Binding-site contacts:
Ligand atom C12 contacts residue PHE138 of chain 1.C at 3.8 Å (hydrophobic).
Ligand atom N24 contacts residue LYS38 of chain 1.C at 3.0 Å (salt-bridge).
Ligand atom C1 contacts residue VAL26 of chain 1.C at 4.0 Å (hydrophobic).
Ligand atom O20 contacts residue PHE138 of chain 1.C at 4.0 Å.
Ligand atom C21 contacts residue THR84 of chain 1.C at 3.6 Å.
Ligand atom C17 contacts residue ILE18 of chain 1.C at 4.1 Å (hydrophobic).
Ligand atom N10 contacts residue ILE18 of chain 1.C at 3.5 Å.
Ligand atom C11 contacts residue ILE18 of chain 1.C at 3.9 Å (hydrophobic).
Ligand atom C16 contacts residue TRP86 of chain 1.C at 3.4 Å (hydrophobic).
Ligand atom C22 contacts residue THR84 of chain 1.C at 3.6 Å.
Ligand atom C6 contacts residue PHE138 of chain 1.C at 3.9 Å (hydrophobic).
Ligand atom C8 contacts residue SER20 of chain 1.C at 3.7 Å.
Ligand atom C14 contacts residue CYS87 of chain 1.C at 3.8 Å (hydrophobic).
Ligand atom N15 contacts residue ALA36 of chain 1.C at 4.0 Å.
Ligand atom C4 contacts residue VAL26 of chain 1.C at 4.0 Å (hydrophobic).
Ligand atom N15 contacts residue GLN85 of chain 1.C at 4.1 Å.
Ligand atom C6 contacts residue VAL26 of chain 1.C at 3.8 Å (hydrophobic).
Ligand atom N15 contacts residue TRP86 of chain 1.C at 3.9 Å.
Ligand atom C5 contacts residue VAL26 of chain 1.C at 3.4 Å (hydrophobic).
Ligand atom C23 contacts residue LYS38 of chain 1.C at 3.8 Å.
Ligand atom C22 contacts residue LYS38 of chain 1.C at 3.6 Å.
Ligand atom N24 contacts residue ASP149 of chain 1.C at 3.4 Å.
Ligand atom N15 contacts residue CYS87 of chain 1.C at 2.9 Å (h-bond).
Ligand atom O25 contacts residue GLU56 of chain 1.C at 2.4 Å (salt-bridge).
Ligand atom C7 contacts residue VAL26 of chain 1.C at 4.0 Å (hydrophobic).
Ligand atom O20 contacts residue SER91 of chain 1.C at 4.0 Å.
Ligand atom C2 contacts residue ASP149 of chain 1.C at 3.9 Å.
Ligand atom O25 contacts residue ILE82 of chain 1.C at 3.9 Å.
Ligand atom O25 contacts residue LYS38 of chain 1.C at 2.9 Å (salt-bridge).
Ligand atom O25 contacts residue ASP149 of chain 1.C at 4.0 Å.
Ligand atom C13 contacts residue PHE138 of chain 1.C at 3.6 Å (hydrophobic).
Ligand atom C7 contacts residue PHE138 of chain 1.C at 3.7 Å (hydrophobic).
Ligand atom N10 contacts residue PHE138 of chain 1.C at 3.9 Å.
Ligand atom C11 contacts residue PHE138 of chain 1.C at 3.5 Å (hydrophobic).
Ligand atom C1 contacts residue PHE138 of chain 1.C at 3.8 Å (hydrophobic).
Ligand atom N9 contacts residue ILE18 of chain 1.C at 3.8 Å.
Ligand atom C21 contacts residue ALA36 of chain 1.C at 3.9 Å (hydrophobic).
Ligand atom N24 contacts residue GLU56 of chain 1.C at 3.4 Å (salt-bridge).
Ligand atom C17 contacts residue TRP86 of chain 1.C at 3.7 Å (hydrophobic).
Ligand atom C16 contacts residue CYS87 of chain 1.C at 3.3 Å (hydrophobic).

The protein below binds the small molecule below.
Small molecule (SMILES): OCCn1cc(-c2ccc3c(c2)CC/C3=N\O)c(-c2ccncc2)n1

Sequence of chain 1.C:
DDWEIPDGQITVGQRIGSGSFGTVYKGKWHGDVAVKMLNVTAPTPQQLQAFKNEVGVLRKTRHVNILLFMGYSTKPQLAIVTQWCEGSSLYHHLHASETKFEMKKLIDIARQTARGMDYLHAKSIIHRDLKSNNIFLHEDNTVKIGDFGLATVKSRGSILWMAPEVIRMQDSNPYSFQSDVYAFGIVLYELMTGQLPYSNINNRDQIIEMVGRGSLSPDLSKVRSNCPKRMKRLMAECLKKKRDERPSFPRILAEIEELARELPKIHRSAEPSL